This small molecule binds to this protein.
Small molecule (SMILES): CC(=O)N[C@@H]1[C@@H](O)[C@H](O)[C@@H](CO)O[C@H]1O

Binding-site contacts:
Ligand atom C8 contacts residue ARG465 of chain 2.A at 4.2 Å.
Ligand atom C7 contacts residue GLU482 of chain 2.A at 4.2 Å.
Ligand atom C8 contacts residue ASN485 of chain 2.A at 4.5 Å.
Ligand atom O7 contacts residue ASN485 of chain 2.A at 3.4 Å (h-bond).
Ligand atom C1 contacts residue ASN485 of chain 2.A at 1.4 Å.
Ligand atom O7 contacts residue ARG465 of chain 2.A at 3.3 Å.
Ligand atom O5 contacts residue ASN485 of chain 2.A at 2.3 Å (h-bond).
Ligand atom C7 contacts residue ASN485 of chain 2.A at 3.3 Å.
Ligand atom O3 contacts residue ARG465 of chain 2.A at 3.8 Å.
Ligand atom N2 contacts residue ASN485 of chain 2.A at 2.9 Å (h-bond).
Ligand atom C7 contacts residue ARG465 of chain 2.A at 3.9 Å.
Ligand atom O7 contacts residue SER466 of chain 2.A at 4.5 Å.
Ligand atom C8 contacts residue LYS469 of chain 2.A at 3.8 Å.
Ligand atom C4 contacts residue ASN485 of chain 2.A at 4.3 Å.
Ligand atom C5 contacts residue ASN485 of chain 2.A at 3.6 Å.
Ligand atom C3 contacts residue ASN485 of chain 2.A at 3.8 Å.
Ligand atom C8 contacts residue GLU482 of chain 2.A at 3.4 Å.
Ligand atom C2 contacts residue ASN485 of chain 2.A at 2.5 Å.

Sequence of chain 2.A:
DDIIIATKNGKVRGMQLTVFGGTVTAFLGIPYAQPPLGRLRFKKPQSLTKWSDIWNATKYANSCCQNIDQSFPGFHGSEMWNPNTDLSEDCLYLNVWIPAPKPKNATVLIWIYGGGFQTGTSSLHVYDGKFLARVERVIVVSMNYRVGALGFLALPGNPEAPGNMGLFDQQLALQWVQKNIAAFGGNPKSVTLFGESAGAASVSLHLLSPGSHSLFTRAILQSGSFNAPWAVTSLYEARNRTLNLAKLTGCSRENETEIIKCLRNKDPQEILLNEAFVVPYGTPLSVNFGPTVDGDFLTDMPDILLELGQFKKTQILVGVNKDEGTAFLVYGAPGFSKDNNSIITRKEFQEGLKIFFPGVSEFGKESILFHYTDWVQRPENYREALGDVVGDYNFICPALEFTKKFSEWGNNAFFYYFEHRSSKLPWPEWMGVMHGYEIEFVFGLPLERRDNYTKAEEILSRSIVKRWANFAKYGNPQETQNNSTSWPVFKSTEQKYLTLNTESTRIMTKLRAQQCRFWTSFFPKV